This small molecule binds to this protein.
Small molecule (SMILES): NC(=O)Cc1cn2nc(C(F)(F)F)cc2c(=O)[nH]1

Binding-site contacts:
Ligand atom C7 contacts residue GLY88 of chain 1.B at 3.6 Å.
Ligand atom C6 contacts residue GLY88 of chain 1.B at 3.6 Å.
Ligand atom O contacts residue FMT1 of chain 1.J at 3.7 Å.
Ligand atom O contacts residue PHE113 of chain 1.B at 3.6 Å.
Ligand atom C2 contacts residue FMT1 of chain 1.J at 4.1 Å.
Ligand atom N1 contacts residue FMT1 of chain 1.J at 3.5 Å (h-bond).
Ligand atom C1 contacts residue GLU112 of chain 1.B at 3.5 Å.
Ligand atom C5 contacts residue GLY88 of chain 1.B at 3.6 Å.
Ligand atom F1 contacts residue ILE166 of chain 1.B at 4.1 Å.
Ligand atom C8 contacts residue GLN163 of chain 1.B at 4.0 Å.
Ligand atom F2 contacts residue ASP157 of chain 1.B at 3.1 Å.
Ligand atom C3 contacts residue FMT1 of chain 1.J at 3.7 Å.
Ligand atom N3 contacts residue PHE113 of chain 1.B at 3.7 Å.
Ligand atom N2 contacts residue FMT1 of chain 1.J at 3.9 Å.
Ligand atom C contacts residue GLU112 of chain 1.B at 3.9 Å.
Ligand atom N contacts residue GLU112 of chain 1.B at 3.9 Å.
Ligand atom F2 contacts residue VAL167 of chain 1.B at 4.2 Å.
Ligand atom N2 contacts residue GLN163 of chain 1.B at 3.5 Å (h-bond).
Ligand atom O1 contacts residue GLU112 of chain 1.B at 3.1 Å.
Ligand atom N3 contacts residue GLU112 of chain 1.B at 2.8 Å (salt-bridge).
Ligand atom C5 contacts residue FMT1 of chain 1.J at 4.2 Å.
Ligand atom C7 contacts residue GLU112 of chain 1.B at 3.6 Å.
Ligand atom F contacts residue GLN163 of chain 1.B at 3.3 Å.
Ligand atom F2 contacts residue GLN163 of chain 1.B at 3.5 Å.
Ligand atom N1 contacts residue GLY88 of chain 1.B at 4.2 Å.
Ligand atom C7 contacts residue PHE113 of chain 1.B at 3.4 Å (hydrophobic).
Ligand atom C6 contacts residue FMT1 of chain 1.J at 3.7 Å.
Ligand atom F2 contacts residue ALA156 of chain 1.B at 4.1 Å.
Ligand atom F1 contacts residue VAL167 of chain 1.B at 4.0 Å.
Ligand atom O1 contacts residue PHE113 of chain 1.B at 2.7 Å (h-bond).
Ligand atom C5 contacts residue LEU87 of chain 1.B at 4.2 Å (hydrophobic).
Ligand atom F contacts residue ILE166 of chain 1.B at 3.7 Å.
Ligand atom O1 contacts residue VAL111 of chain 1.B at 3.6 Å.
Ligand atom N contacts residue SER114 of chain 1.B at 3.6 Å.
Ligand atom N3 contacts residue GLY88 of chain 1.B at 4.2 Å.
Ligand atom C7 contacts residue FMT1 of chain 1.J at 4.2 Å.
Ligand atom O1 contacts residue GLY88 of chain 1.B at 3.6 Å.
Ligand atom C2 contacts residue GLU112 of chain 1.B at 3.6 Å.
Ligand atom C contacts residue PHE113 of chain 1.B at 4.2 Å (hydrophobic).
Ligand atom F1 contacts residue LEU87 of chain 1.B at 3.4 Å.

Sequence of chain 1.B:
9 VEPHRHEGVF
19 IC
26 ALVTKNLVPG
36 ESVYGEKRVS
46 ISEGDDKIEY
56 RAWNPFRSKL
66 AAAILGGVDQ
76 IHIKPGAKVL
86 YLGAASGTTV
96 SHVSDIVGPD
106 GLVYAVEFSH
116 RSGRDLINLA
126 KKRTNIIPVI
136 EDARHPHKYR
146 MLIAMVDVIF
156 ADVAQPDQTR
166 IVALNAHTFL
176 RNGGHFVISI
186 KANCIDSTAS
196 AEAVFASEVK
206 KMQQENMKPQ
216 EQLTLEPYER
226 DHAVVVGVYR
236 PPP